The protein below binds the small molecule below.
Small molecule (SMILES): C=C[C@H](C[C@@H]1CCNC1=O)NC(=O)[C@H](CC(C)C)NC(=O)c1cc2c(OC)cccc2[nH]1

Sequence of chain 1.A:
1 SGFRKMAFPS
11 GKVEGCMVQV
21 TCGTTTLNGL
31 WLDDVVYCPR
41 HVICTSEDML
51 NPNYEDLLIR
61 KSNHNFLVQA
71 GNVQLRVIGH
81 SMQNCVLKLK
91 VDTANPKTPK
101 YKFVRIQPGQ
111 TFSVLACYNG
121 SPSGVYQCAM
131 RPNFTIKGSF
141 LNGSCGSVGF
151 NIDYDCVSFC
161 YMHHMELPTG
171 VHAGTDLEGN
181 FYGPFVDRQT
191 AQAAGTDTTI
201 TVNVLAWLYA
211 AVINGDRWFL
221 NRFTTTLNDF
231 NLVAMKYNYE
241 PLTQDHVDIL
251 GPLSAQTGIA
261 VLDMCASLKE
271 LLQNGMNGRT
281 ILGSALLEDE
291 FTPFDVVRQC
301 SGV

Sequence of chain 1.B:
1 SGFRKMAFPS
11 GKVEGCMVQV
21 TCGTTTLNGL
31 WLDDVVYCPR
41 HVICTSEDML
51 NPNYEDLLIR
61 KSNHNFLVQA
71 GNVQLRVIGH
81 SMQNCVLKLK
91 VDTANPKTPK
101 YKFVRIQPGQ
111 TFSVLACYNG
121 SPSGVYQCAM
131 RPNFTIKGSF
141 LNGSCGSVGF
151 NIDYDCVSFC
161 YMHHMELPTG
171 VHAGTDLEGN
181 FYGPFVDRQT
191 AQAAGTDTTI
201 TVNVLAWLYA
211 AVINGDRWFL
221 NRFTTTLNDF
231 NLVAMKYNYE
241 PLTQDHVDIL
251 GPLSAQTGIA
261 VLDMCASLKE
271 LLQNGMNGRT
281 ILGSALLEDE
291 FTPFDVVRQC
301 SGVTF

Binding-site contacts:
Ligand atom O11 contacts residue PHE140 of chain 1.A at 3.5 Å.
Ligand atom C23 contacts residue THR190 of chain 1.A at 3.6 Å.
Ligand atom C15 contacts residue GLN189 of chain 1.A at 3.4 Å.
Ligand atom C09 contacts residue ASN142 of chain 1.A at 3.3 Å.
Ligand atom C02 contacts residue HIS164 of chain 1.A at 3.5 Å.
Ligand atom C28 contacts residue THR190 of chain 1.A at 3.5 Å.
Ligand atom C30 contacts residue GLN189 of chain 1.A at 3.4 Å.
Ligand atom C13 contacts residue CYS145 of chain 1.A at 2.5 Å (hydrophobic).
Ligand atom N03 contacts residue CYS145 of chain 1.A at 2.9 Å (h-bond).
Ligand atom C26 contacts residue PRO168 of chain 1.A at 3.7 Å (hydrophobic).
Ligand atom O32 contacts residue MET165 of chain 1.A at 3.4 Å.
Ligand atom C07 contacts residue GLU166 of chain 1.A at 3.4 Å.
Ligand atom C24 contacts residue GLU166 of chain 1.A at 3.5 Å.
Ligand atom C04 contacts residue CYS145 of chain 1.A at 2.6 Å (hydrophobic).
Ligand atom C09 contacts residue LEU141 of chain 1.A at 3.7 Å (hydrophobic).
Ligand atom N03 contacts residue HIS164 of chain 1.A at 2.8 Å (h-bond).
Ligand atom O11 contacts residue GLU166 of chain 1.A at 3.2 Å.
Ligand atom O29 contacts residue GLN189 of chain 1.A at 3.5 Å.
Ligand atom C27 contacts residue ALA191 of chain 1.A at 3.4 Å (hydrophobic).
Ligand atom N08 contacts residue GLU166 of chain 1.A at 3.2 Å (salt-bridge).
Ligand atom C12 contacts residue CYS145 of chain 1.A at 1.4 Å (hydrophobic).
Ligand atom C05 contacts residue CYS145 of chain 1.A at 3.2 Å (hydrophobic).
Ligand atom O11 contacts residue HIS163 of chain 1.A at 2.9 Å (h-bond).
Ligand atom O11 contacts residue HIS172 of chain 1.A at 3.5 Å.
Ligand atom C16 contacts residue GLN189 of chain 1.A at 3.5 Å.
Ligand atom N19 contacts residue GLN189 of chain 1.A at 3.0 Å (h-bond).
Ligand atom N31 contacts residue GLU166 of chain 1.A at 2.7 Å (salt-bridge).
Ligand atom O32 contacts residue GLU166 of chain 1.A at 3.0 Å (salt-bridge).
Ligand atom C05 contacts residue HIS163 of chain 1.A at 3.5 Å.
Ligand atom C10 contacts residue ASN142 of chain 1.A at 3.7 Å.
Ligand atom N08 contacts residue PHE140 of chain 1.A at 3.2 Å (h-bond).
Ligand atom C22 contacts residue GLN189 of chain 1.A at 3.4 Å.
Ligand atom O29 contacts residue THR190 of chain 1.A at 3.4 Å (h-bond).
Ligand atom C18 contacts residue MET49 of chain 1.A at 3.5 Å (hydrophobic).
Ligand atom C30 contacts residue THR190 of chain 1.A at 3.4 Å.
Ligand atom C28 contacts residue ALA191 of chain 1.A at 3.6 Å (hydrophobic).
Ligand atom C30 contacts residue ALA191 of chain 1.A at 3.5 Å (hydrophobic).
Ligand atom C14 contacts residue HIS164 of chain 1.A at 3.4 Å.
Ligand atom C13 contacts residue GLY143 of chain 1.A at 3.6 Å.
Ligand atom C26 contacts residue ALA191 of chain 1.A at 3.5 Å (hydrophobic).